Binding-site contacts:
Ligand atom CG contacts residue ASP233 of chain 4.S at 3.0 Å.
Ligand atom CD contacts residue TYR273 of chain 4.S at 3.3 Å (hydrophobic).
Ligand atom O contacts residue THR235 of chain 4.S at 3.1 Å (h-bond).
Ligand atom CG1 contacts residue TYR94 of chain 4.S at 3.8 Å (hydrophobic).
Ligand atom O contacts residue ASN227 of chain 4.S at 3.6 Å.
Ligand atom CD contacts residue HIS277 of chain 4.S at 3.9 Å.
Ligand atom CG contacts residue TYR273 of chain 4.S at 3.6 Å (hydrophobic).
Ligand atom C contacts residue THR235 of chain 4.S at 3.6 Å.
Ligand atom CB contacts residue ASP233 of chain 4.S at 3.0 Å.
Ligand atom C contacts residue THR235 of chain 4.S at 3.6 Å.
Ligand atom CG contacts residue LYS234 of chain 4.S at 3.3 Å.
Ligand atom CG contacts residue HIS277 of chain 4.S at 3.8 Å.
Ligand atom O contacts residue TYR94 of chain 4.S at 2.9 Å.
Ligand atom N contacts residue ASN227 of chain 4.S at 3.0 Å (h-bond).
Ligand atom C contacts residue LEU286 of chain 4.S at 3.8 Å (hydrophobic).
Ligand atom CG2 contacts residue GLU236 of chain 4.S at 3.3 Å.
Ligand atom CA contacts residue ASN227 of chain 4.S at 3.7 Å.
Ligand atom C contacts residue ASN227 of chain 4.S at 3.5 Å.
Ligand atom CB contacts residue HIS277 of chain 4.S at 3.7 Å.
Ligand atom CA contacts residue THR235 of chain 4.S at 3.6 Å.
Ligand atom CD1 contacts residue TYR91 of chain 4.S at 3.9 Å (hydrophobic).
Ligand atom O contacts residue THR235 of chain 4.S at 3.0 Å (h-bond).
Ligand atom C contacts residue TYR94 of chain 4.S at 4.0 Å (hydrophobic).
Ligand atom C contacts residue THR235 of chain 4.S at 3.6 Å.
Ligand atom C contacts residue ASN281 of chain 4.S at 3.8 Å.
Ligand atom CD1 contacts residue TYR94 of chain 4.S at 3.5 Å (hydrophobic).
Ligand atom CG2 contacts residue PHE278 of chain 4.S at 3.7 Å (hydrophobic).
Ligand atom CG2 contacts residue ASN281 of chain 4.S at 3.6 Å.
Ligand atom O contacts residue ASN281 of chain 4.S at 2.6 Å (h-bond).
Ligand atom CG2 contacts residue LEU286 of chain 4.S at 3.7 Å (hydrophobic).
Ligand atom O contacts residue HIS277 of chain 4.S at 3.4 Å.
Ligand atom O contacts residue LYS234 of chain 4.S at 3.6 Å.
Ligand atom CG1 contacts residue VAL280 of chain 4.S at 4.0 Å (hydrophobic).
Ligand atom CB contacts residue TYR238 of chain 4.S at 3.6 Å (hydrophobic).
Ligand atom N contacts residue THR235 of chain 4.S at 3.9 Å.
Ligand atom CB contacts residue LEU286 of chain 4.S at 3.9 Å (hydrophobic).
Ligand atom N contacts residue THR235 of chain 4.S at 3.5 Å (h-bond).
Ligand atom CG2 contacts residue HIS277 of chain 4.S at 3.3 Å.
Ligand atom N contacts residue TYR273 of chain 4.S at 3.9 Å.
Ligand atom O contacts residue LEU286 of chain 4.S at 3.2 Å.

A protein and the small-molecule ligand that binds it are described below.
Small molecule (SMILES): CC[C@H](C)[C@H](NC(=O)[C@H](CO)NC(=O)[C@H](CCCN=C(N)N)NC(=O)[C@@H](NC(=O)[C@@H]1CCCN1C(=O)[C@@H]1CCCN1C(=O)[C@H](C)N)C(C)C)C(=O)N[C@H](C=O)Cc1ccc(O)cc1

Sequence of chain 4.S:
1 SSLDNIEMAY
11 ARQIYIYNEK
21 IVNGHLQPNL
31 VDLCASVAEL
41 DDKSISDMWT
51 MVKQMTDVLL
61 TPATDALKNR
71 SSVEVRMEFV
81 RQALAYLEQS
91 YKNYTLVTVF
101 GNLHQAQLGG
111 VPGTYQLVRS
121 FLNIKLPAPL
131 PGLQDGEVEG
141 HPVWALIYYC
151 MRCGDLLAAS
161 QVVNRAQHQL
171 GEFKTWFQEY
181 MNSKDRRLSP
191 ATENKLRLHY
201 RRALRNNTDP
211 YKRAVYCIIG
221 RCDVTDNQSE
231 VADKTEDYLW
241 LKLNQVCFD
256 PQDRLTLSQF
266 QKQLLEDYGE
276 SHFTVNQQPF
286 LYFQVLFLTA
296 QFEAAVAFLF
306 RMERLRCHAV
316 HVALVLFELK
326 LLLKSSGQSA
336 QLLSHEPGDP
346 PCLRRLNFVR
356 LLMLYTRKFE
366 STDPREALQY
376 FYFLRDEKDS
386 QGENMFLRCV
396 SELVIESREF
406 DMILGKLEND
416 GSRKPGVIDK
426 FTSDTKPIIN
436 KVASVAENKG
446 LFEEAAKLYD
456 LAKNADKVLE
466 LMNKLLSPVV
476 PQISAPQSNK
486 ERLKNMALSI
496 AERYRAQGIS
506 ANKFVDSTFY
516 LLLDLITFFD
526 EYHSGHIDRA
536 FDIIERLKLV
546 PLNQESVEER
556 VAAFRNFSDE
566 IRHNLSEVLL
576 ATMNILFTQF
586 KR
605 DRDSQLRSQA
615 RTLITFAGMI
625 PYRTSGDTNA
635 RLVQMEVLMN